Sequence of chain 2.B:
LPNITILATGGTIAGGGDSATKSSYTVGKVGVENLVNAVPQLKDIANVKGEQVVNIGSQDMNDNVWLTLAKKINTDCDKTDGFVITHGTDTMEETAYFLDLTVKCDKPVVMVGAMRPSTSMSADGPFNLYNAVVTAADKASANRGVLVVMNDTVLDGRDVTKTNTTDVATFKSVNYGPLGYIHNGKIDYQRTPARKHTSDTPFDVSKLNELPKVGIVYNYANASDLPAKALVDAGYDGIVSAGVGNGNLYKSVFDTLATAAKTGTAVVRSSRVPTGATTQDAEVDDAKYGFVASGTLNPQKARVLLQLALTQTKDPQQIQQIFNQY

Binding-site contacts:
Ligand atom CA contacts residue THR18 of chain 2.A at 3.8 Å.
Ligand atom CG contacts residue ALA120 of chain 2.A at 4.1 Å (hydrophobic).
Ligand atom N contacts residue ASP96 of chain 2.A at 3.2 Å (salt-bridge).
Ligand atom C contacts residue GLY63 of chain 2.A at 4.2 Å.
Ligand atom O contacts residue GLN65 of chain 2.A at 3.8 Å.
Ligand atom CG contacts residue GLY94 of chain 2.A at 4.2 Å.
Ligand atom C contacts residue GLY94 of chain 2.A at 3.5 Å.
Ligand atom OD1 contacts residue THR95 of chain 2.A at 2.3 Å (h-bond).
Ligand atom OXT contacts residue GLY94 of chain 2.A at 3.2 Å.
Ligand atom OD2 contacts residue ALA120 of chain 2.A at 4.1 Å.
Ligand atom OD1 contacts residue ALA120 of chain 2.A at 3.3 Å (h-bond).
Ligand atom O contacts residue GLY94 of chain 2.A at 3.3 Å.
Ligand atom N contacts residue ASN254 of chain 2.B at 3.6 Å (h-bond).
Ligand atom N contacts residue GLU289 of chain 2.B at 2.7 Å (salt-bridge).
Ligand atom C contacts residue ASP96 of chain 2.A at 4.0 Å.
Ligand atom OD1 contacts residue THR18 of chain 2.A at 3.4 Å (h-bond).
Ligand atom O contacts residue ASP96 of chain 2.A at 3.0 Å (salt-bridge).
Ligand atom C contacts residue GLN65 of chain 2.A at 3.4 Å.
Ligand atom O contacts residue SER64 of chain 2.A at 2.3 Å (h-bond).
Ligand atom CA contacts residue GLU289 of chain 2.B at 3.5 Å.
Ligand atom OXT contacts residue GLN65 of chain 2.A at 3.5 Å (h-bond).
Ligand atom OXT contacts residue SER64 of chain 2.A at 2.5 Å (h-bond).
Ligand atom CB contacts residue GLU289 of chain 2.B at 3.7 Å.
Ligand atom CA contacts residue GLN65 of chain 2.A at 3.6 Å.
Ligand atom OXT contacts residue GLY63 of chain 2.A at 3.3 Å.
Ligand atom OXT contacts residue GLY17 of chain 2.A at 3.5 Å.
Ligand atom N contacts residue GLN65 of chain 2.A at 2.8 Å (h-bond).
Ligand atom CA contacts residue ASP96 of chain 2.A at 3.8 Å.
Ligand atom O contacts residue THR95 of chain 2.A at 3.4 Å (h-bond).
Ligand atom CG contacts residue THR18 of chain 2.A at 3.0 Å.
Ligand atom OD2 contacts residue GLY17 of chain 2.A at 3.8 Å.
Ligand atom OD2 contacts residue GLY94 of chain 2.A at 3.4 Å.
Ligand atom CB contacts residue THR18 of chain 2.A at 3.6 Å.
Ligand atom CB contacts residue THR95 of chain 2.A at 3.6 Å.
Ligand atom C contacts residue SER64 of chain 2.A at 3.3 Å.
Ligand atom CG contacts residue THR95 of chain 2.A at 3.0 Å.
Ligand atom C contacts residue THR95 of chain 2.A at 3.9 Å.
Ligand atom OD2 contacts residue THR95 of chain 2.A at 3.1 Å (h-bond).
Ligand atom CB contacts residue ASP96 of chain 2.A at 3.3 Å.
Ligand atom OD2 contacts residue THR18 of chain 2.A at 2.8 Å (h-bond).

Sequence of chain 2.A:
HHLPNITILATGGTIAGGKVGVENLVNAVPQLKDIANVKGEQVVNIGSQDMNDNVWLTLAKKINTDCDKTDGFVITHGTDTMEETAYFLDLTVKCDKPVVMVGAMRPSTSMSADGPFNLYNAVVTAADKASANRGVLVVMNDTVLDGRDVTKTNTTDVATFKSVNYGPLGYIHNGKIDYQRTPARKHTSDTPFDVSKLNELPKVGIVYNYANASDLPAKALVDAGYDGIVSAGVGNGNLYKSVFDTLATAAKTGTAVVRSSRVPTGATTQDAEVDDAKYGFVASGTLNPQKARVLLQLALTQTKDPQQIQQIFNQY

This small molecule binds to this protein.
Small molecule (SMILES): N[C@@H](CC(=O)O)C(=O)O